The small molecule below binds the protein below.
Small molecule (SMILES): Nc1ncnc2c1ncn2[C@@H]1O[C@H](CO)[C@@H](O)[C@H]1O

Binding-site contacts:
Ligand atom N7 contacts residue PHE4959 of chain 1.A at 3.2 Å (h-bond).
Ligand atom C6 contacts residue HIS4983 of chain 1.A at 3.7 Å.
Ligand atom N7 contacts residue CYS4958 of chain 1.A at 3.6 Å.
Ligand atom C5' contacts residue LYS4214 of chain 1.A at 4.2 Å.
Ligand atom C5 contacts residue PHE4959 of chain 1.A at 4.0 Å (hydrophobic).
Ligand atom O5' contacts residue LYS4214 of chain 1.A at 3.1 Å (salt-bridge).
Ligand atom N6 contacts residue HIS4983 of chain 1.A at 3.0 Å (h-bond).
Ligand atom N1 contacts residue ASN4984 of chain 1.A at 3.7 Å.
Ligand atom O2' contacts residue PHE4975 of chain 1.A at 3.9 Å.
Ligand atom O2' contacts residue MET4954 of chain 1.A at 4.2 Å.
Ligand atom C4 contacts residue THR4979 of chain 1.A at 3.8 Å.
Ligand atom N7 contacts residue MET4954 of chain 1.A at 4.3 Å.
Ligand atom N9 contacts residue THR4979 of chain 1.A at 4.2 Å.
Ligand atom C6 contacts residue CYS4958 of chain 1.A at 4.2 Å (hydrophobic).
Ligand atom C1' contacts residue MET4954 of chain 1.A at 3.7 Å (hydrophobic).
Ligand atom C8 contacts residue PHE4959 of chain 1.A at 4.2 Å (hydrophobic).
Ligand atom N6 contacts residue PHE4959 of chain 1.A at 3.7 Å.
Ligand atom N6 contacts residue CYS4958 of chain 1.A at 3.5 Å (h-bond).
Ligand atom N3 contacts residue THR4979 of chain 1.A at 4.1 Å.
Ligand atom C8 contacts residue THR4979 of chain 1.A at 4.0 Å.
Ligand atom N1 contacts residue HIS4983 of chain 1.A at 3.5 Å (h-bond).
Ligand atom O2' contacts residue THR4979 of chain 1.A at 3.7 Å.
Ligand atom C2 contacts residue THR4979 of chain 1.A at 3.5 Å.
Ligand atom C6 contacts residue THR4979 of chain 1.A at 4.2 Å.
Ligand atom N7 contacts residue THR4979 of chain 1.A at 3.8 Å.
Ligand atom C8 contacts residue LYS4957 of chain 1.A at 3.6 Å.
Ligand atom C8 contacts residue MET4954 of chain 1.A at 3.2 Å (hydrophobic).
Ligand atom C2' contacts residue THR4979 of chain 1.A at 3.9 Å.
Ligand atom C6 contacts residue PHE4959 of chain 1.A at 4.1 Å (hydrophobic).
Ligand atom N1 contacts residue THR4979 of chain 1.A at 3.7 Å.
Ligand atom N7 contacts residue LYS4957 of chain 1.A at 3.6 Å.
Ligand atom N9 contacts residue MET4954 of chain 1.A at 3.8 Å.
Ligand atom N1 contacts residue LEU4985 of chain 1.A at 3.3 Å (h-bond).
Ligand atom N3 contacts residue LEU4985 of chain 1.A at 4.2 Å.
Ligand atom C2 contacts residue ASN4984 of chain 1.A at 3.4 Å.
Ligand atom O4' contacts residue MET4954 of chain 1.A at 3.7 Å.
Ligand atom C4 contacts residue MET4954 of chain 1.A at 4.0 Å (hydrophobic).
Ligand atom C5 contacts residue THR4979 of chain 1.A at 3.9 Å.
Ligand atom C2 contacts residue LEU4985 of chain 1.A at 3.7 Å (hydrophobic).
Ligand atom N6 contacts residue ILE4960 of chain 1.A at 3.4 Å.

Sequence of chain 1.A:
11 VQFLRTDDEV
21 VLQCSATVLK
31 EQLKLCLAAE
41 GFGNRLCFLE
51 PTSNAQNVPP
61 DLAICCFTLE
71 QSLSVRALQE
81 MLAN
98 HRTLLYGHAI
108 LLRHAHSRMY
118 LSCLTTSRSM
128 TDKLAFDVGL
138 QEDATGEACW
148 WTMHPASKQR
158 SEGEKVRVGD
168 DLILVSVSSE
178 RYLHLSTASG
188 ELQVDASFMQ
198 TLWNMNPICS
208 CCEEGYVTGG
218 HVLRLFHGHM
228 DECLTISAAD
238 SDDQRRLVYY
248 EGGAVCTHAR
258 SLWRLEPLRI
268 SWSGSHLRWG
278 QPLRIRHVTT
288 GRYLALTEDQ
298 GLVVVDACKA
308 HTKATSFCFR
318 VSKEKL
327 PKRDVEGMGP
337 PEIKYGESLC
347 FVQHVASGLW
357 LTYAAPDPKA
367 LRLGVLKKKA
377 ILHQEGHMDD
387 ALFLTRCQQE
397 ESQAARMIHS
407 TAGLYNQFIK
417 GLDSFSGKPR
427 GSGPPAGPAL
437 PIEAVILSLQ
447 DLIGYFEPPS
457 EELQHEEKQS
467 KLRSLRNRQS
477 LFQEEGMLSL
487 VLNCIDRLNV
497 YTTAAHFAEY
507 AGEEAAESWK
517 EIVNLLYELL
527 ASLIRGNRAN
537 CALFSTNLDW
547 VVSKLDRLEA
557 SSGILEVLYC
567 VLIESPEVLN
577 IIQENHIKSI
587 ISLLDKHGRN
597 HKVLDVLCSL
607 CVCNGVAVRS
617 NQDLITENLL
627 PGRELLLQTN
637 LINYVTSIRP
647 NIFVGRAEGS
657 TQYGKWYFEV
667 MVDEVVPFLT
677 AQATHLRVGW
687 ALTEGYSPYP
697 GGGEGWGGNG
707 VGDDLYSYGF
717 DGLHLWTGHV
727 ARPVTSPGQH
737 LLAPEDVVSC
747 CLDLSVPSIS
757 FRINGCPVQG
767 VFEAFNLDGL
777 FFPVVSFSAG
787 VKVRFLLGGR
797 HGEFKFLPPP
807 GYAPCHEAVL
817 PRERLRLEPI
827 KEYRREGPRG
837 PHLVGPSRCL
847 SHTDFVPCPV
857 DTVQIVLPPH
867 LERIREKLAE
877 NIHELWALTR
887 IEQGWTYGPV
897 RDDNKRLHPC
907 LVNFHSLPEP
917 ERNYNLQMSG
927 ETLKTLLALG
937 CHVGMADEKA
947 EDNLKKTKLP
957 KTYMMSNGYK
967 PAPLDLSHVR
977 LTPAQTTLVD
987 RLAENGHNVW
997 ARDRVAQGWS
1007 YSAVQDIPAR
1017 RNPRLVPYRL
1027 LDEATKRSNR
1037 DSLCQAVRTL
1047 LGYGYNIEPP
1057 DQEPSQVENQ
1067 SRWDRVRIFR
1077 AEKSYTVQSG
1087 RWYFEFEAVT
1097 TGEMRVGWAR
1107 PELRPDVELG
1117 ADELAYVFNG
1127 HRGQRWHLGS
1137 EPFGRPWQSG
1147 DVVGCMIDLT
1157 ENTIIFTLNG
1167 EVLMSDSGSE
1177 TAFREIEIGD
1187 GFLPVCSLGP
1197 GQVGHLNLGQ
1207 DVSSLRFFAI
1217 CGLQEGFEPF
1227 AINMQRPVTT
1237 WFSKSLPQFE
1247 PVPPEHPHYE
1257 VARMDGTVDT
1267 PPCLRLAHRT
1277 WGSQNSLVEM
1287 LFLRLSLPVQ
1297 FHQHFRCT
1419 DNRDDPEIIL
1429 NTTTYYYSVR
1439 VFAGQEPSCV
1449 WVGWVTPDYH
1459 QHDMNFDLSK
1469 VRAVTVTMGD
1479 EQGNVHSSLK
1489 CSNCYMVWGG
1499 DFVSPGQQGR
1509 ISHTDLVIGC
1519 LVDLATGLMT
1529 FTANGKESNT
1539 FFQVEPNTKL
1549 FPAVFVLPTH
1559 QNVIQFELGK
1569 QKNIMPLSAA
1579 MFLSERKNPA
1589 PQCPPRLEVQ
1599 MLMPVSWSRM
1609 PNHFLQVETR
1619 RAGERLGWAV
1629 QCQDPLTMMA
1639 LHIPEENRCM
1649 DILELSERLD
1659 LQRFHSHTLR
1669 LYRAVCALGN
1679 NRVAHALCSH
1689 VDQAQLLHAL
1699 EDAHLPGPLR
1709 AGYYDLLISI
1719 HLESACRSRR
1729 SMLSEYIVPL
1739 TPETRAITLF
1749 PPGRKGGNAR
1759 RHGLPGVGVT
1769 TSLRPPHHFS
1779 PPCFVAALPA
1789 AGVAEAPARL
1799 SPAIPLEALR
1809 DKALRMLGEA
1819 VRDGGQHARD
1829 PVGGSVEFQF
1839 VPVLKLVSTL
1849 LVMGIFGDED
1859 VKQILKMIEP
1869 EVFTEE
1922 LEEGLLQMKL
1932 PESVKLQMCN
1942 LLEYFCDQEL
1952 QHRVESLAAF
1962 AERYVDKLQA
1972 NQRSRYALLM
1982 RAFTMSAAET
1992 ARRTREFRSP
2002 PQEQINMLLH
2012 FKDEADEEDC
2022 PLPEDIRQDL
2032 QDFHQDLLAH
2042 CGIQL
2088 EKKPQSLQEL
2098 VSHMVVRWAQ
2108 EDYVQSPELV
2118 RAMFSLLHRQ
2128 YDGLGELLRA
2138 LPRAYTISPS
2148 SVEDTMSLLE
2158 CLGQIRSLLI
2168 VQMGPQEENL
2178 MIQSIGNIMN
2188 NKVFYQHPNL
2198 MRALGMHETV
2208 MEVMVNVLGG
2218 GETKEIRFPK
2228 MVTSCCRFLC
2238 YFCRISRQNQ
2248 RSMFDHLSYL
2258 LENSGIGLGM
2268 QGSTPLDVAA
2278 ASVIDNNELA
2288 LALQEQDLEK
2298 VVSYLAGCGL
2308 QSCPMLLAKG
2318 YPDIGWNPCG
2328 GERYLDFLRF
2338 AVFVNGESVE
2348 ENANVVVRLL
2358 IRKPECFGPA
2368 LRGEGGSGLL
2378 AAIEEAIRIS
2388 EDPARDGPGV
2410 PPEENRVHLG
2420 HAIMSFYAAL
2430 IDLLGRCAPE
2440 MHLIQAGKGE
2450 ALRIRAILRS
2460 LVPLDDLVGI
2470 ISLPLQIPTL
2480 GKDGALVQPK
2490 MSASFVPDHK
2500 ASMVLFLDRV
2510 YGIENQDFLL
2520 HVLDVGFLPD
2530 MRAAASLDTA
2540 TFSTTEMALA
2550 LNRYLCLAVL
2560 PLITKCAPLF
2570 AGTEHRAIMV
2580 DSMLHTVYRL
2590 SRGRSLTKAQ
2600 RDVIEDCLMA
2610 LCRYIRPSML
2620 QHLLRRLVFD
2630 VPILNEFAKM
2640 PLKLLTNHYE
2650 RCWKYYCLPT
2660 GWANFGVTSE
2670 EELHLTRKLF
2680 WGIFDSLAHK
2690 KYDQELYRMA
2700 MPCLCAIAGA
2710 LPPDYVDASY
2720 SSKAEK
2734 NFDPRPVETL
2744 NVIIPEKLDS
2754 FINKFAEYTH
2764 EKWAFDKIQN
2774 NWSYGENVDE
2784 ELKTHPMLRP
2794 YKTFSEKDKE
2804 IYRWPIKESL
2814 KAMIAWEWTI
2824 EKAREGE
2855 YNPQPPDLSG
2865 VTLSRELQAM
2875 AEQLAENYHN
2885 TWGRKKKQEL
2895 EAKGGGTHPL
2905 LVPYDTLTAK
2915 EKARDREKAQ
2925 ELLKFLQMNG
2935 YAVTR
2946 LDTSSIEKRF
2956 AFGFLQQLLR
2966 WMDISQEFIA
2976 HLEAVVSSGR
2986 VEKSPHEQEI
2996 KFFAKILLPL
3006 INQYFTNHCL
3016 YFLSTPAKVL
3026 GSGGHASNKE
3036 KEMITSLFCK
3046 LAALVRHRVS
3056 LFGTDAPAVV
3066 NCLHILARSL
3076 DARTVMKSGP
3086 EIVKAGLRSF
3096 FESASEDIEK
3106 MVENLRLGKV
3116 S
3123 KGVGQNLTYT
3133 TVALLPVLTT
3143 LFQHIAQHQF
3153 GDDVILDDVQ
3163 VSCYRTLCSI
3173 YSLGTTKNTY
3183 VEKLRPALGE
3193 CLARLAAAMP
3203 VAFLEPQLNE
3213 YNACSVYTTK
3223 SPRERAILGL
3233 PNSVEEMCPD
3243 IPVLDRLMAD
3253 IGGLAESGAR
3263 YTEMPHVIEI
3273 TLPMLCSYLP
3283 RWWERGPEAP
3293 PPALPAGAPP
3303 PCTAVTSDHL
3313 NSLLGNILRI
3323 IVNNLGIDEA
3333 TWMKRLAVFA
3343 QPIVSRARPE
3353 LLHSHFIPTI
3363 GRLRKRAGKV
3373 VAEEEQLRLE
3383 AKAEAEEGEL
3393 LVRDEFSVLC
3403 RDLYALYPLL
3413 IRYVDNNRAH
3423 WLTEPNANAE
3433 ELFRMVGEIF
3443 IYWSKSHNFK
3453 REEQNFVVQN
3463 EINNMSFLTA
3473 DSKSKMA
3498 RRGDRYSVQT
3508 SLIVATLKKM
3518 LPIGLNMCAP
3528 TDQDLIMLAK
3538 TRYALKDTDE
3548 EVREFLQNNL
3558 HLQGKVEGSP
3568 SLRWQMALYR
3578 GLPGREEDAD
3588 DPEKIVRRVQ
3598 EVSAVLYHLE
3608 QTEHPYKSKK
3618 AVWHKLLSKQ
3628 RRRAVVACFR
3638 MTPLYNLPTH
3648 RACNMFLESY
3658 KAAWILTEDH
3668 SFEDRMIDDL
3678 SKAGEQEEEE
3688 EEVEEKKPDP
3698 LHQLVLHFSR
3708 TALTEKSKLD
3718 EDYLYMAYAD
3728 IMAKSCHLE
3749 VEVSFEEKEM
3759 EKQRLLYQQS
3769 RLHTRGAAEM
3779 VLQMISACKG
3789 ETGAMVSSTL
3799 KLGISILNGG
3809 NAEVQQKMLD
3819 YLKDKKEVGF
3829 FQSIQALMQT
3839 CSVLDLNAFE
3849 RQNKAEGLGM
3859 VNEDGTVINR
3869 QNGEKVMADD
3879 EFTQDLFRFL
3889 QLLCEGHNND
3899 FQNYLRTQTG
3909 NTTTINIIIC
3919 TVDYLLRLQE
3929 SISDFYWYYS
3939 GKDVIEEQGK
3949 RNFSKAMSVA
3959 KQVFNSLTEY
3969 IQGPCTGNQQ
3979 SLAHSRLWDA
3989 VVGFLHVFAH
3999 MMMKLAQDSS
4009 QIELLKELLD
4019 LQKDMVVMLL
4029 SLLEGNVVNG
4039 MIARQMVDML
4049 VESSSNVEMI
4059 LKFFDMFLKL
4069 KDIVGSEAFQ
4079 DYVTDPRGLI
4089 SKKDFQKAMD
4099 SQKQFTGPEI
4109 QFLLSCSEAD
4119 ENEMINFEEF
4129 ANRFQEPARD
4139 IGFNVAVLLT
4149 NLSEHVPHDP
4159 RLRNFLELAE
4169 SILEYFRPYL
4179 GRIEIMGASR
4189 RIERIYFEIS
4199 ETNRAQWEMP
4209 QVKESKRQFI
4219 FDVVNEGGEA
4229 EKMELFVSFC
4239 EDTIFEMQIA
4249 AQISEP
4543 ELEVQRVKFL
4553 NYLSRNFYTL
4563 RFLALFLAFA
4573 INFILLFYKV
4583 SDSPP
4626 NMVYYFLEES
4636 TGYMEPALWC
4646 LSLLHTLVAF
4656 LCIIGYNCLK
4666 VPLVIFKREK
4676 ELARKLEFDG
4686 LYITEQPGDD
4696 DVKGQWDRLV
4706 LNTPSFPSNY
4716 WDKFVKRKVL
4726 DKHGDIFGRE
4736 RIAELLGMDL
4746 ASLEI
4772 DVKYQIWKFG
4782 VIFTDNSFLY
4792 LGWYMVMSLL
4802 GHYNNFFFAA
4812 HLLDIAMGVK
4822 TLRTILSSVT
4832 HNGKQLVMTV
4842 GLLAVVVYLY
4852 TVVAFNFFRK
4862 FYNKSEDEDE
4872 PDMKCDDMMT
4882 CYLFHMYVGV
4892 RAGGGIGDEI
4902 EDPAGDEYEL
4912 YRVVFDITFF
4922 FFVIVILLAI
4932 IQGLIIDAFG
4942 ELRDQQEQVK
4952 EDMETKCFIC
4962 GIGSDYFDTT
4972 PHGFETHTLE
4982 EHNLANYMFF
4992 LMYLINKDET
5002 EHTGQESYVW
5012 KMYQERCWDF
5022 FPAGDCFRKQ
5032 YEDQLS